Sequence of chain 1.F:
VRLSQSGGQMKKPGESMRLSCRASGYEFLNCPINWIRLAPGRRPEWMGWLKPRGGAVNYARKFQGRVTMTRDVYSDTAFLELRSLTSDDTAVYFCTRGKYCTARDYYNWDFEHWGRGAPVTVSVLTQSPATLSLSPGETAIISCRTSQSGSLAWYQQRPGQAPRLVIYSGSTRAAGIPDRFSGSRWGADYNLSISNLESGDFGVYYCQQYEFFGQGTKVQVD

Sequence of chain 1.E:
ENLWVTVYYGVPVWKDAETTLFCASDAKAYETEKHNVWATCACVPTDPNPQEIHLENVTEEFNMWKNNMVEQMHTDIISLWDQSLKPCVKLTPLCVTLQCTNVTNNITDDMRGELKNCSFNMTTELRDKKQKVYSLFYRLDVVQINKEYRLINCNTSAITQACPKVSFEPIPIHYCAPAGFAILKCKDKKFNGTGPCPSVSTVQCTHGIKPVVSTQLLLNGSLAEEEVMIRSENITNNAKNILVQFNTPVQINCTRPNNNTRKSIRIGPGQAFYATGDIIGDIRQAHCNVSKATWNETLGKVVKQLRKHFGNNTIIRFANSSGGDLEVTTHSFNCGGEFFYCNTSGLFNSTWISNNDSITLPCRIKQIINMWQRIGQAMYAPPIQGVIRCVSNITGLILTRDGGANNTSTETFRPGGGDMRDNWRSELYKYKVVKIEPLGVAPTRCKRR

The protein below binds the small molecule below.
Small molecule (SMILES): CC(=O)N[C@H]1[C@H](O[C@H]2[C@H](O)[C@@H](NC(C)=O)CO[C@@H]2CO)O[C@H](CO)[C@@H](O[C@@H]2O[C@H](CO[C@H]3O[C@H](CO)[C@@H](O)[C@H](O)[C@@H]3O)[C@@H](O)[C@H](O)[C@@H]2O)[C@@H]1O

Binding-site contacts:
Ligand atom C2 contacts residue ASN166 of chain 1.E at 2.5 Å.
Ligand atom N2 contacts residue ASN166 of chain 1.E at 2.8 Å (h-bond).
Ligand atom C8 contacts residue TYR75 of chain 1.F at 4.0 Å (hydrophobic).
Ligand atom C1 contacts residue ASN166 of chain 1.E at 1.5 Å.
Ligand atom C8 contacts residue ASP73 of chain 1.F at 3.2 Å.
Ligand atom C5 contacts residue ASN166 of chain 1.E at 3.5 Å.
Ligand atom C6 contacts residue TYR75 of chain 1.F at 4.5 Å (hydrophobic).
Ligand atom C1 contacts residue ARG161 of chain 1.E at 3.6 Å.
Ligand atom C3 contacts residue ARG161 of chain 1.E at 4.5 Å.
Ligand atom C6 contacts residue ILE163 of chain 1.E at 4.4 Å (hydrophobic).
Ligand atom O6 contacts residue TYR75 of chain 1.F at 3.3 Å.
Ligand atom O5 contacts residue CYS165 of chain 1.E at 4.4 Å.
Ligand atom O5 contacts residue ASN166 of chain 1.E at 2.5 Å (h-bond).
Ligand atom C7 contacts residue ASP73 of chain 1.F at 4.1 Å.
Ligand atom C4 contacts residue ASN166 of chain 1.E at 4.3 Å.
Ligand atom O6 contacts residue THR167 of chain 1.E at 3.4 Å.
Ligand atom O5 contacts residue THR167 of chain 1.E at 4.2 Å.
Ligand atom C2 contacts residue ARG161 of chain 1.E at 3.1 Å.
Ligand atom O5 contacts residue ARG161 of chain 1.E at 4.1 Å.
Ligand atom O5 contacts residue ILE163 of chain 1.E at 4.1 Å.
Ligand atom C1 contacts residue CYS165 of chain 1.E at 4.0 Å (hydrophobic).
Ligand atom C7 contacts residue ASN166 of chain 1.E at 4.0 Å.
Ligand atom C7 contacts residue ARG161 of chain 1.E at 3.3 Å.
Ligand atom C8 contacts residue ARG161 of chain 1.E at 4.3 Å.
Ligand atom N2 contacts residue ASP73 of chain 1.F at 4.0 Å.
Ligand atom N2 contacts residue ARG161 of chain 1.E at 3.3 Å (salt-bridge).
Ligand atom C3 contacts residue ASN166 of chain 1.E at 3.8 Å.
Ligand atom C6 contacts residue THR167 of chain 1.E at 4.2 Å.
Ligand atom O7 contacts residue ARG161 of chain 1.E at 3.1 Å (salt-bridge).